The small molecule below binds the protein below.
Small molecule (SMILES): OC[C@H]1O[C@H](O)[C@H](O)[C@@H]1O

Sequence of chain 1.D:
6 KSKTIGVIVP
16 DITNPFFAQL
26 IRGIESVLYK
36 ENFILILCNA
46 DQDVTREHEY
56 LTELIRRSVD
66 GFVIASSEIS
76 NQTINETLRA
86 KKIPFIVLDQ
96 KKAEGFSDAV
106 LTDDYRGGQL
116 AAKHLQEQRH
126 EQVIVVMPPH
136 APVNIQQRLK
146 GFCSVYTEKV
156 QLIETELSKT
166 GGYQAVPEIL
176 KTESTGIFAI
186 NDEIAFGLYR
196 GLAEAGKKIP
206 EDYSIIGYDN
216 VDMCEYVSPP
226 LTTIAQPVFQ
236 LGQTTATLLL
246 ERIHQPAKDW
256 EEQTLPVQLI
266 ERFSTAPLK

Binding-site contacts:
Ligand atom O4 contacts residue PHE22 of chain 1.D at 4.0 Å.
Ligand atom O4 contacts residue ASP94 of chain 1.D at 4.2 Å.
Ligand atom O5 contacts residue ASN186 of chain 1.D at 2.9 Å (h-bond).
Ligand atom O4 contacts residue LEU162 of chain 1.D at 4.0 Å.
Ligand atom O3 contacts residue GLN231 of chain 1.D at 3.4 Å (h-bond).
Ligand atom O1 contacts residue ASP94 of chain 1.D at 2.7 Å (salt-bridge).
Ligand atom O2 contacts residue ARG143 of chain 1.D at 2.9 Å (salt-bridge).
Ligand atom C1 contacts residue ASN139 of chain 1.D at 4.0 Å.
Ligand atom C1 contacts residue GLN95 of chain 1.D at 3.5 Å.
Ligand atom C3 contacts residue PHE21 of chain 1.D at 3.9 Å (hydrophobic).
Ligand atom O4 contacts residue GLN95 of chain 1.D at 3.2 Å (h-bond).
Ligand atom C3 contacts residue GLN231 of chain 1.D at 3.9 Å.
Ligand atom O2 contacts residue ASP94 of chain 1.D at 2.5 Å (salt-bridge).
Ligand atom C5 contacts residue ASP214 of chain 1.D at 3.9 Å.
Ligand atom O2 contacts residue ASN139 of chain 1.D at 3.6 Å.
Ligand atom O3 contacts residue ARG143 of chain 1.D at 2.9 Å (salt-bridge).
Ligand atom O1 contacts residue GLN95 of chain 1.D at 3.1 Å.
Ligand atom C2 contacts residue GLN231 of chain 1.D at 4.0 Å.
Ligand atom C1 contacts residue ASP94 of chain 1.D at 2.9 Å.
Ligand atom O1 contacts residue ASN139 of chain 1.D at 2.8 Å (h-bond).
Ligand atom O3 contacts residue ASP214 of chain 1.D at 2.5 Å (salt-bridge).
Ligand atom C3 contacts residue ARG143 of chain 1.D at 3.9 Å.
Ligand atom C2 contacts residue ASP94 of chain 1.D at 3.2 Å.
Ligand atom O4 contacts residue ILE140 of chain 1.D at 3.8 Å.
Ligand atom C1 contacts residue PHE22 of chain 1.D at 3.6 Å (hydrophobic).
Ligand atom C5 contacts residue ASN19 of chain 1.D at 2.8 Å.
Ligand atom C5 contacts residue ASN186 of chain 1.D at 3.4 Å.
Ligand atom O2 contacts residue GLN231 of chain 1.D at 3.2 Å (h-bond).
Ligand atom C5 contacts residue PHE22 of chain 1.D at 4.0 Å (hydrophobic).
Ligand atom O2 contacts residue PHE21 of chain 1.D at 3.6 Å.
Ligand atom O3 contacts residue ASN186 of chain 1.D at 4.1 Å.
Ligand atom O5 contacts residue ASP214 of chain 1.D at 2.6 Å (salt-bridge).
Ligand atom C4 contacts residue ASN186 of chain 1.D at 4.0 Å.
Ligand atom O1 contacts residue ILE140 of chain 1.D at 3.8 Å.
Ligand atom C2 contacts residue ARG143 of chain 1.D at 3.7 Å.
Ligand atom C3 contacts residue ASP214 of chain 1.D at 3.3 Å.
Ligand atom O5 contacts residue PHE21 of chain 1.D at 4.0 Å.
Ligand atom C2 contacts residue PHE21 of chain 1.D at 3.4 Å (hydrophobic).
Ligand atom O5 contacts residue ASN19 of chain 1.D at 2.8 Å (h-bond).
Ligand atom O1 contacts residue ARG143 of chain 1.D at 4.2 Å.